Binding-site contacts:
Ligand atom O3 contacts residue TRP208 of chain 1.B at 3.8 Å.
Ligand atom O17 contacts residue HIS66 of chain 1.B at 3.8 Å.
Ligand atom C22 contacts residue ALA129 of chain 1.B at 3.7 Å (hydrophobic).
Ligand atom O17 contacts residue ASN64 of chain 1.B at 3.2 Å (h-bond).
Ligand atom S1 contacts residue HIS117 of chain 1.B at 3.9 Å.
Ligand atom N5 contacts residue THR198 of chain 1.B at 2.9 Å (h-bond).
Ligand atom C10 contacts residue THR199 of chain 1.B at 3.7 Å.
Ligand atom C16 contacts residue HIS66 of chain 1.B at 3.5 Å.
Ligand atom C12 contacts residue THR199 of chain 1.B at 3.8 Å.
Ligand atom CL1 contacts residue VAL141 of chain 1.B at 3.4 Å.
Ligand atom C6 contacts residue LEU197 of chain 1.B at 3.7 Å (hydrophobic).
Ligand atom C2 contacts residue HIS91 of chain 1.B at 3.8 Å.
Ligand atom N14 contacts residue THR199 of chain 1.B at 2.9 Å (h-bond).
Ligand atom N5 contacts residue HIS93 of chain 1.B at 3.4 Å (h-bond).
Ligand atom C20 contacts residue EDO1 of chain 1.O at 3.6 Å.
Ligand atom C16 contacts residue THR199 of chain 1.B at 3.8 Å.
Ligand atom C21 contacts residue ALA129 of chain 1.B at 3.6 Å (hydrophobic).
Ligand atom C16 contacts residue TRP4 of chain 1.B at 3.8 Å (hydrophobic).
Ligand atom C12 contacts residue GLN89 of chain 1.B at 3.9 Å.
Ligand atom S1 contacts residue ZN1 of chain 1.J at 3.0 Å.
Ligand atom O3 contacts residue HIS117 of chain 1.B at 3.2 Å (h-bond).
Ligand atom C22 contacts residue SER130 of chain 1.B at 3.8 Å.
Ligand atom O4 contacts residue TRP208 of chain 1.B at 3.4 Å.
Ligand atom C15 contacts residue THR199 of chain 1.B at 3.6 Å.
Ligand atom S1 contacts residue HIS91 of chain 1.B at 3.9 Å.
Ligand atom O3 contacts residue ZN1 of chain 1.J at 3.0 Å.
Ligand atom C10 contacts residue HIS91 of chain 1.B at 3.6 Å.
Ligand atom C9 contacts residue THR199 of chain 1.B at 3.9 Å.
Ligand atom O13 contacts residue GLN89 of chain 1.B at 3.1 Å (h-bond).
Ligand atom S1 contacts residue THR198 of chain 1.B at 3.8 Å.
Ligand atom N5 contacts residue HIS91 of chain 1.B at 3.2 Å (h-bond).
Ligand atom O4 contacts residue LEU197 of chain 1.B at 3.3 Å.
Ligand atom O3 contacts residue HIS91 of chain 1.B at 3.4 Å.
Ligand atom CL1 contacts residue VAL206 of chain 1.B at 3.9 Å.
Ligand atom C7 contacts residue LEU197 of chain 1.B at 3.7 Å (hydrophobic).
Ligand atom O4 contacts residue THR198 of chain 1.B at 2.9 Å (h-bond).
Ligand atom O13 contacts residue EDO1 of chain 1.O at 2.9 Å.
Ligand atom N5 contacts residue ZN1 of chain 1.J at 2.0 Å.
Ligand atom N5 contacts residue HIS117 of chain 1.B at 3.4 Å (h-bond).
Ligand atom CL1 contacts residue LEU197 of chain 1.B at 3.9 Å.

The protein below binds the small molecule below.
Small molecule (SMILES): NS(=O)(=O)c1cc(C(=O)NCCO)c(NC2CCCCC2)cc1Cl

Sequence of chain 1.B:
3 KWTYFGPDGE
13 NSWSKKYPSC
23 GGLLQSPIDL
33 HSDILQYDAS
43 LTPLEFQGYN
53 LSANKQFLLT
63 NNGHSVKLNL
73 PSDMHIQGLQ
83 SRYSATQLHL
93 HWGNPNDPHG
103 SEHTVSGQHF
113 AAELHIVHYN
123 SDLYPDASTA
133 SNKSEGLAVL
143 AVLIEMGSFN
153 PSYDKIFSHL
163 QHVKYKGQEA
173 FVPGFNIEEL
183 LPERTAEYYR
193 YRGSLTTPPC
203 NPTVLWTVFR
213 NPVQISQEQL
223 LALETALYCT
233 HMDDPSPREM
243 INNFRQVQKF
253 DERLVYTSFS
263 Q